This protein binds this small molecule.
Small molecule (SMILES): CC[C@H](C)[C@H](NC(=O)CNC(=O)[C@@H](NC(=O)[C@H](C)N)C(C)C)C(=O)NCC(=O)N[C@@H](C)C(=O)N[C@H](C(=O)N[C@H](C=O)Cc1ccccc1)C(C)C

Sequence of chain 1.A:
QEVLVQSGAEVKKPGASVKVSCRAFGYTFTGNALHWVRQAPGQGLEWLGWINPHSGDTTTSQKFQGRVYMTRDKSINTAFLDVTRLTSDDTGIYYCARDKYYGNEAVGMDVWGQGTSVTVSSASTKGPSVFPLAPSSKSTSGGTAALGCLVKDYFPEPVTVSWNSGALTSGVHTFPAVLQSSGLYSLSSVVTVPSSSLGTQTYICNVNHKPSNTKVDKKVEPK

Binding-site contacts:
Ligand atom C contacts residue TYR101 of chain 1.A at 3.2 Å (hydrophobic).
Ligand atom CA contacts residue ASN104 of chain 1.A at 3.6 Å.
Ligand atom O contacts residue ALA106 of chain 1.A at 2.9 Å (h-bond).
Ligand atom CD1 contacts residue ASP57 of chain 1.A at 3.2 Å.
Ligand atom N contacts residue MET91 of chain 1.B at 3.2 Å (h-bond).
Ligand atom CB contacts residue TYR94 of chain 1.B at 3.5 Å (hydrophobic).
Ligand atom O contacts residue THR30 of chain 1.A at 3.0 Å (h-bond).
Ligand atom CB contacts residue GLU105 of chain 1.A at 3.5 Å.
Ligand atom O contacts residue ASN52 of chain 1.A at 3.4 Å (h-bond).
Ligand atom O contacts residue ASN52 of chain 1.A at 2.9 Å (h-bond).
Ligand atom CB contacts residue ALA106 of chain 1.A at 3.5 Å (hydrophobic).
Ligand atom CG2 contacts residue MET91 of chain 1.B at 3.7 Å (hydrophobic).
Ligand atom O contacts residue THR28 of chain 1.A at 3.6 Å.
Ligand atom N contacts residue GLU105 of chain 1.A at 3.1 Å (salt-bridge).
Ligand atom O contacts residue TRP50 of chain 1.A at 3.6 Å.
Ligand atom C contacts residue ASN52 of chain 1.A at 3.6 Å.
Ligand atom N contacts residue TYR101 of chain 1.A at 3.0 Å (h-bond).
Ligand atom CG2 contacts residue GLY31 of chain 1.A at 3.3 Å.
Ligand atom CG2 contacts residue TYR101 of chain 1.A at 3.2 Å (hydrophobic).
Ligand atom N contacts residue GLU32 of chain 1.B at 2.9 Å (salt-bridge).
Ligand atom O contacts residue TYR94 of chain 1.B at 3.6 Å (h-bond).
Ligand atom CB contacts residue HIS54 of chain 1.A at 3.4 Å.
Ligand atom C contacts residue TYR101 of chain 1.A at 3.6 Å (hydrophobic).
Ligand atom CB contacts residue THR30 of chain 1.A at 3.3 Å.
Ligand atom CG1 contacts residue SER93 of chain 1.B at 3.6 Å.
Ligand atom CA contacts residue TRP50 of chain 1.A at 3.7 Å (hydrophobic).
Ligand atom O contacts residue HIS54 of chain 1.A at 3.6 Å.
Ligand atom CD1 contacts residue THR58 of chain 1.A at 3.6 Å.
Ligand atom CA contacts residue GLU32 of chain 1.B at 3.4 Å.
Ligand atom O contacts residue ASN52 of chain 1.A at 3.0 Å (h-bond).
Ligand atom O contacts residue TYR101 of chain 1.A at 2.7 Å (h-bond).
Ligand atom N contacts residue TYR101 of chain 1.A at 2.9 Å (h-bond).
Ligand atom O contacts residue GLU105 of chain 1.A at 3.5 Å (salt-bridge).
Ligand atom CB contacts residue MET91 of chain 1.B at 3.5 Å (hydrophobic).
Ligand atom CD1 contacts residue TRP50 of chain 1.A at 3.5 Å (hydrophobic).
Ligand atom CA contacts residue MET91 of chain 1.B at 3.5 Å (hydrophobic).
Ligand atom CA contacts residue TYR101 of chain 1.A at 3.4 Å (hydrophobic).
Ligand atom O contacts residue GLY31 of chain 1.A at 3.4 Å (h-bond).
Ligand atom N contacts residue THR30 of chain 1.A at 2.9 Å (h-bond).
Ligand atom O contacts residue GLU105 of chain 1.A at 3.2 Å.

Sequence of chain 1.B:
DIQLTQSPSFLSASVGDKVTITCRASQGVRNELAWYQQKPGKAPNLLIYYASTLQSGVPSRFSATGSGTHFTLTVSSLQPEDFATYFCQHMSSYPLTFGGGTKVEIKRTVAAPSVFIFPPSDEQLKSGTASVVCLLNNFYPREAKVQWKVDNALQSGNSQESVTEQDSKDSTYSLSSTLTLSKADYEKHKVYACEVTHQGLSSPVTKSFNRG